This small molecule binds to this protein.
Small molecule (SMILES): Nc1ncnc2c1ncn2[C@@H]1O[C@H](CO[P](=O)(O)O[P](=O)(O)NP(=O)(O)O)[C@@H](O)[C@H]1O

Binding-site contacts:
Ligand atom O2A contacts residue GLY37 of chain 1.A at 2.9 Å.
Ligand atom N6 contacts residue GLN17 of chain 1.A at 2.8 Å (h-bond).
Ligand atom N3B contacts residue GLY35 of chain 1.A at 3.0 Å (h-bond).
Ligand atom N3B contacts residue LYS38 of chain 1.A at 3.2 Å (salt-bridge).
Ligand atom O3A contacts residue ARG291 of chain 1.A at 2.8 Å (salt-bridge).
Ligand atom O1B contacts residue MG1 of chain 1.I at 2.1 Å.
Ligand atom N1 contacts residue ARG40 of chain 1.A at 3.2 Å (salt-bridge).
Ligand atom O1G contacts residue MG1 of chain 1.I at 2.3 Å.
Ligand atom C2' contacts residue ARG40 of chain 1.A at 3.2 Å.
Ligand atom O1B contacts residue THR39 of chain 1.A at 2.6 Å (h-bond).
Ligand atom C8 contacts residue ARG40 of chain 1.A at 3.3 Å.
Ligand atom C6 contacts residue ARG40 of chain 1.A at 3.3 Å.
Ligand atom O2A contacts residue ARG40 of chain 1.A at 2.8 Å (salt-bridge).
Ligand atom O2B contacts residue SER36 of chain 1.A at 3.2 Å (h-bond).
Ligand atom O3' contacts residue GLU577 of chain 1.A at 3.5 Å (salt-bridge).
Ligand atom N9 contacts residue TYR290 of chain 1.A at 3.5 Å.
Ligand atom PB contacts residue LYS38 of chain 1.A at 3.2 Å.
Ligand atom N7 contacts residue TYR290 of chain 1.A at 3.4 Å.
Ligand atom O2A contacts residue THR39 of chain 1.A at 2.6 Å (h-bond).
Ligand atom O1G contacts residue GLY575 of chain 1.A at 3.4 Å.
Ligand atom PG contacts residue MG1 of chain 1.I at 3.2 Å.
Ligand atom C4 contacts residue ARG40 of chain 1.A at 3.1 Å.
Ligand atom N3B contacts residue ARG291 of chain 1.A at 3.0 Å (salt-bridge).
Ligand atom C5 contacts residue ARG40 of chain 1.A at 3.2 Å.
Ligand atom N9 contacts residue ARG40 of chain 1.A at 3.2 Å.
Ligand atom N3 contacts residue ARG40 of chain 1.A at 3.4 Å (salt-bridge).
Ligand atom PG contacts residue GLN258 of chain 1.A at 3.3 Å.
Ligand atom O4' contacts residue TYR290 of chain 1.A at 3.4 Å.
Ligand atom O1B contacts residue LYS38 of chain 1.A at 3.2 Å (salt-bridge).
Ligand atom O3G contacts residue GLN258 of chain 1.A at 2.8 Å (h-bond).
Ligand atom O2A contacts residue LYS38 of chain 1.A at 2.8 Å (salt-bridge).
Ligand atom N7 contacts residue GLN17 of chain 1.A at 3.2 Å (h-bond).
Ligand atom O2G contacts residue GLN258 of chain 1.A at 2.7 Å (h-bond).
Ligand atom O2G contacts residue LYS38 of chain 1.A at 2.7 Å (salt-bridge).
Ligand atom O3G contacts residue ARG617 of chain 1.A at 2.7 Å (salt-bridge).
Ligand atom O2B contacts residue LYS38 of chain 1.A at 2.8 Å (salt-bridge).
Ligand atom N6 contacts residue ALA12 of chain 1.A at 3.1 Å (h-bond).
Ligand atom O5' contacts residue GLY37 of chain 1.A at 3.1 Å.
Ligand atom O2B contacts residue GLY37 of chain 1.A at 2.9 Å (h-bond).
Ligand atom O2G contacts residue MG1 of chain 1.I at 3.1 Å.

Sequence of chain 1.A:
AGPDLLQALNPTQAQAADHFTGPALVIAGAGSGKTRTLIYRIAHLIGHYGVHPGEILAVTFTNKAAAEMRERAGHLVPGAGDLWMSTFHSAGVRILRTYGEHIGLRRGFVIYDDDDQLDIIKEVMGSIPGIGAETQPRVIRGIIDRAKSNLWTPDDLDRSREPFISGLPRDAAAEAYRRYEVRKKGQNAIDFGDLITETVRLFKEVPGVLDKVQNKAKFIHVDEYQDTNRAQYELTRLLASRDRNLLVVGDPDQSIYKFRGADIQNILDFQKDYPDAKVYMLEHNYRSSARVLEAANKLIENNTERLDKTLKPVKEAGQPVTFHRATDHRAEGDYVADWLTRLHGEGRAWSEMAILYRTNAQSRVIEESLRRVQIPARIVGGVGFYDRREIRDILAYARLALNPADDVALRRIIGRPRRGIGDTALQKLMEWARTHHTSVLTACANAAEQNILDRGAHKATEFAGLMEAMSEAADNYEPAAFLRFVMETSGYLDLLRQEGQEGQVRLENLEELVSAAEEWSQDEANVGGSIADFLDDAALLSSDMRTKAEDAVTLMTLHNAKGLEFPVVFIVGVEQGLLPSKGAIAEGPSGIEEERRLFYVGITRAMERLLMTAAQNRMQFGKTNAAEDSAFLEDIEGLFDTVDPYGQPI